A protein and the small-molecule ligand that binds it are described below.
Small molecule (SMILES): CC[C@H](C)[C@H](NC(=O)CN)C(=O)N[C@H](C(=O)N[C@@H](CCCN=C(N)N)C(=O)NCC(=O)N[C@@H](C)C(=O)O)C(C)C

Sequence of chain 1.C:
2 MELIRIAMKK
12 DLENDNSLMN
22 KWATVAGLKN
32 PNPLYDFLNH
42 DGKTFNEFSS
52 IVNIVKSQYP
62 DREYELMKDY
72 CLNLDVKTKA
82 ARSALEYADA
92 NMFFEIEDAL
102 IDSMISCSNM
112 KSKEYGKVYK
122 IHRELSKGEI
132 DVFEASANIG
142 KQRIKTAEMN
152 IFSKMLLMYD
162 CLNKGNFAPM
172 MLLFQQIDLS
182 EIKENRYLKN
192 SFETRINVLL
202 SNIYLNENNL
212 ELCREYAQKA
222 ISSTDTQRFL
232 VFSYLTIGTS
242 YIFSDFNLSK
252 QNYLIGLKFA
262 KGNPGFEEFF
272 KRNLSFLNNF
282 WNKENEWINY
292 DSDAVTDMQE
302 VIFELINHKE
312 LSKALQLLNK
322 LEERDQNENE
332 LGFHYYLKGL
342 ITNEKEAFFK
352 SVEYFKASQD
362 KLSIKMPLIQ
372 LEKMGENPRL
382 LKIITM

Binding-site contacts:
Ligand atom NH2 contacts residue LEU363 of chain 1.C at 3.5 Å.
Ligand atom CD contacts residue PHE168 of chain 1.C at 3.7 Å (hydrophobic).
Ligand atom O contacts residue ASN274 of chain 1.C at 3.0 Å (h-bond).
Ligand atom C contacts residue ASN274 of chain 1.C at 3.7 Å.
Ligand atom CA contacts residue GLU301 of chain 1.C at 3.4 Å.
Ligand atom C contacts residue GLU301 of chain 1.C at 3.7 Å.
Ligand atom CA contacts residue PHE233 of chain 1.C at 3.6 Å (hydrophobic).
Ligand atom CG1 contacts residue PHE277 of chain 1.C at 3.7 Å (hydrophobic).
Ligand atom CA contacts residue VAL199 of chain 1.C at 3.5 Å (hydrophobic).
Ligand atom CZ contacts residue ASP361 of chain 1.C at 3.6 Å.
Ligand atom CB contacts residue ASN203 of chain 1.C at 3.6 Å.
Ligand atom CB contacts residue VAL199 of chain 1.C at 3.5 Å (hydrophobic).
Ligand atom CG2 contacts residue THR240 of chain 1.C at 3.8 Å.
Ligand atom O contacts residue PHE233 of chain 1.C at 3.5 Å.
Ligand atom OXT contacts residue ARG229 of chain 1.C at 2.6 Å (salt-bridge).
Ligand atom NH2 contacts residue ASP361 of chain 1.C at 3.0 Å (salt-bridge).
Ligand atom C contacts residue PHE233 of chain 1.C at 3.8 Å (hydrophobic).
Ligand atom CD1 contacts residue PHE277 of chain 1.C at 3.8 Å (hydrophobic).
Ligand atom O contacts residue PHE233 of chain 1.C at 3.7 Å.
Ligand atom O contacts residue PHE270 of chain 1.C at 3.7 Å.
Ligand atom N contacts residue ASN274 of chain 1.C at 3.0 Å (h-bond).
Ligand atom O contacts residue ASN203 of chain 1.C at 3.2 Å (h-bond).
Ligand atom N contacts residue GLU301 of chain 1.C at 3.4 Å (salt-bridge).
Ligand atom NH2 contacts residue ASN207 of chain 1.C at 2.8 Å (h-bond).
Ligand atom OXT contacts residue VAL199 of chain 1.C at 3.4 Å.
Ligand atom CA contacts residue ASN274 of chain 1.C at 3.5 Å.
Ligand atom CG2 contacts residue ARG273 of chain 1.C at 3.7 Å.
Ligand atom N contacts residue PHE334 of chain 1.C at 3.5 Å.
Ligand atom O contacts residue LEU236 of chain 1.C at 3.8 Å.
Ligand atom O contacts residue GLU301 of chain 1.C at 3.4 Å (salt-bridge).
Ligand atom NE contacts residue ASN207 of chain 1.C at 2.9 Å (h-bond).
Ligand atom CB contacts residue LEU163 of chain 1.C at 3.7 Å (hydrophobic).
Ligand atom NH1 contacts residue ASN330 of chain 1.C at 3.5 Å (h-bond).
Ligand atom C contacts residue ARG229 of chain 1.C at 3.3 Å.
Ligand atom NH1 contacts residue ASP361 of chain 1.C at 3.2 Å (salt-bridge).
Ligand atom C contacts residue PHE233 of chain 1.C at 3.4 Å (hydrophobic).
Ligand atom CB contacts residue ASN203 of chain 1.C at 3.8 Å.
Ligand atom CZ contacts residue ASN207 of chain 1.C at 3.1 Å.
Ligand atom N contacts residue PHE277 of chain 1.C at 3.7 Å.
Ligand atom O contacts residue ARG229 of chain 1.C at 3.2 Å (salt-bridge).